Sequence of chain 1.Y:
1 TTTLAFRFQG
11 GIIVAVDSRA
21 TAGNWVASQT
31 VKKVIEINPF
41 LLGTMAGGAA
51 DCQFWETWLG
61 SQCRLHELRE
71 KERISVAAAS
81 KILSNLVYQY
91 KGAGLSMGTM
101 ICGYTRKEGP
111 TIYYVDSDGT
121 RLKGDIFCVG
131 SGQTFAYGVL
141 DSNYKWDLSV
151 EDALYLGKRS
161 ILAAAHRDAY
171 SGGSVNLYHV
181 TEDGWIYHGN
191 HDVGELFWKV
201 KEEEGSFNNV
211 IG

This protein binds this small molecule.
Small molecule (SMILES): CC(=O)N[C@@H](CC(C)C)C(=O)N[C@@H](CC(C)C)C(=O)N[C@@H](CC(C)C)[C@@H](O)[C@H](C)CO

Sequence of chain 1.Z:
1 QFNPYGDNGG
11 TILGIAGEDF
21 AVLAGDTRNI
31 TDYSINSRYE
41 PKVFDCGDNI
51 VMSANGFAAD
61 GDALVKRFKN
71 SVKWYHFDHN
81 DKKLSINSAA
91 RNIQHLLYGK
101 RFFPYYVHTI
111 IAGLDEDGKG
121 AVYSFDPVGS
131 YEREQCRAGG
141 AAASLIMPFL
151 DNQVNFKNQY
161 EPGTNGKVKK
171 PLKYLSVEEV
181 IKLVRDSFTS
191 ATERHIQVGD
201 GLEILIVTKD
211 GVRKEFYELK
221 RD

Binding-site contacts:
Ligand atom C3 contacts residue TYR170 of chain 1.Y at 3.0 Å (hydrophobic).
Ligand atom C2 contacts residue TYR170 of chain 1.Y at 3.7 Å (hydrophobic).
Ligand atom N contacts residue GLY47 of chain 1.Y at 2.9 Å (h-bond).
Ligand atom CD1 contacts residue ALA49 of chain 1.Y at 3.6 Å (hydrophobic).
Ligand atom C contacts residue ASP126 of chain 1.Z at 3.8 Å.
Ligand atom N contacts residue ASP126 of chain 1.Z at 3.2 Å (salt-bridge).
Ligand atom C1 contacts residue MES1 of chain 1.UA at 3.3 Å.
Ligand atom CD2 contacts residue ALA49 of chain 1.Y at 3.7 Å (hydrophobic).
Ligand atom C contacts residue THR21 of chain 1.Y at 3.7 Å.
Ligand atom O contacts residue ALA20 of chain 1.Y at 3.4 Å.
Ligand atom N contacts residue THR21 of chain 1.Y at 3.0 Å (h-bond).
Ligand atom CA contacts residue THR1 of chain 1.Y at 2.4 Å.
Ligand atom O contacts residue THR21 of chain 1.Y at 3.0 Å (h-bond).
Ligand atom CG contacts residue THR1 of chain 1.Y at 3.8 Å.
Ligand atom C2 contacts residue THR1 of chain 1.Y at 1.5 Å.
Ligand atom C3 contacts residue ARG19 of chain 1.Y at 3.3 Å.
Ligand atom C2 contacts residue MES1 of chain 1.UA at 3.6 Å.
Ligand atom CD2 contacts residue THR21 of chain 1.Y at 3.8 Å.
Ligand atom CH3 contacts residue ASP126 of chain 1.Z at 3.4 Å.
Ligand atom CD2 contacts residue ALA27 of chain 1.Y at 3.3 Å (hydrophobic).
Ligand atom CD1 contacts residue ASP126 of chain 1.Z at 3.8 Å.
Ligand atom C contacts residue GLY47 of chain 1.Y at 3.5 Å.
Ligand atom C1 contacts residue THR1 of chain 1.Y at 2.5 Å.
Ligand atom N contacts residue THR1 of chain 1.Y at 3.6 Å.
Ligand atom CA contacts residue GLY47 of chain 1.Y at 3.4 Å.
Ligand atom C contacts residue THR1 of chain 1.Y at 1.4 Å.
Ligand atom O contacts residue GLY47 of chain 1.Y at 3.0 Å (h-bond).
Ligand atom C contacts residue MES1 of chain 1.UA at 3.8 Å.
Ligand atom CG contacts residue LYS33 of chain 1.Y at 3.8 Å.
Ligand atom C3 contacts residue THR1 of chain 1.Y at 2.4 Å.
Ligand atom O contacts residue ALA49 of chain 1.Y at 3.2 Å (h-bond).
Ligand atom CB contacts residue THR1 of chain 1.Y at 2.7 Å.
Ligand atom O contacts residue THR1 of chain 1.Y at 3.3 Å (h-bond).
Ligand atom O contacts residue THR1 of chain 1.Y at 2.2 Å (h-bond).
Ligand atom CB contacts residue GLY47 of chain 1.Y at 3.4 Å.
Ligand atom CA contacts residue GLY47 of chain 1.Y at 3.8 Å.
Ligand atom O contacts residue MES1 of chain 1.UA at 3.0 Å (h-bond).
Ligand atom O contacts residue TYR170 of chain 1.Y at 3.7 Å.
Ligand atom O contacts residue THR21 of chain 1.Y at 3.2 Å (h-bond).
Ligand atom CA contacts residue THR21 of chain 1.Y at 3.5 Å.